Binding-site contacts:
Ligand atom C2 contacts residue ASN243 of chain 1.A at 2.4 Å.
Ligand atom C7 contacts residue ASN243 of chain 1.A at 3.0 Å.
Ligand atom C3 contacts residue ASN243 of chain 1.A at 3.7 Å.
Ligand atom C5 contacts residue SER245 of chain 1.A at 4.4 Å.
Ligand atom O5 contacts residue ALA250 of chain 1.A at 3.8 Å.
Ligand atom O6 contacts residue ALA250 of chain 1.A at 4.1 Å.
Ligand atom O7 contacts residue PHE269 of chain 1.A at 4.4 Å.
Ligand atom C1 contacts residue ASN243 of chain 1.A at 1.5 Å.
Ligand atom O7 contacts residue ASN243 of chain 1.A at 2.9 Å (h-bond).
Ligand atom O5 contacts residue ASN243 of chain 1.A at 2.3 Å (h-bond).
Ligand atom N2 contacts residue ASN243 of chain 1.A at 2.8 Å (h-bond).
Ligand atom C4 contacts residue ASN243 of chain 1.A at 4.2 Å.
Ligand atom C8 contacts residue ASN243 of chain 1.A at 4.2 Å.
Ligand atom C7 contacts residue ASN251 of chain 1.A at 4.1 Å.
Ligand atom O7 contacts residue ASN251 of chain 1.A at 2.9 Å (h-bond).
Ligand atom C8 contacts residue PHE269 of chain 1.A at 3.4 Å (hydrophobic).
Ligand atom C6 contacts residue SER245 of chain 1.A at 3.6 Å.
Ligand atom C5 contacts residue ASN243 of chain 1.A at 3.7 Å.
Ligand atom C7 contacts residue PHE269 of chain 1.A at 4.3 Å (hydrophobic).
Ligand atom C6 contacts residue ALA250 of chain 1.A at 4.3 Å (hydrophobic).

Sequence of chain 1.A:
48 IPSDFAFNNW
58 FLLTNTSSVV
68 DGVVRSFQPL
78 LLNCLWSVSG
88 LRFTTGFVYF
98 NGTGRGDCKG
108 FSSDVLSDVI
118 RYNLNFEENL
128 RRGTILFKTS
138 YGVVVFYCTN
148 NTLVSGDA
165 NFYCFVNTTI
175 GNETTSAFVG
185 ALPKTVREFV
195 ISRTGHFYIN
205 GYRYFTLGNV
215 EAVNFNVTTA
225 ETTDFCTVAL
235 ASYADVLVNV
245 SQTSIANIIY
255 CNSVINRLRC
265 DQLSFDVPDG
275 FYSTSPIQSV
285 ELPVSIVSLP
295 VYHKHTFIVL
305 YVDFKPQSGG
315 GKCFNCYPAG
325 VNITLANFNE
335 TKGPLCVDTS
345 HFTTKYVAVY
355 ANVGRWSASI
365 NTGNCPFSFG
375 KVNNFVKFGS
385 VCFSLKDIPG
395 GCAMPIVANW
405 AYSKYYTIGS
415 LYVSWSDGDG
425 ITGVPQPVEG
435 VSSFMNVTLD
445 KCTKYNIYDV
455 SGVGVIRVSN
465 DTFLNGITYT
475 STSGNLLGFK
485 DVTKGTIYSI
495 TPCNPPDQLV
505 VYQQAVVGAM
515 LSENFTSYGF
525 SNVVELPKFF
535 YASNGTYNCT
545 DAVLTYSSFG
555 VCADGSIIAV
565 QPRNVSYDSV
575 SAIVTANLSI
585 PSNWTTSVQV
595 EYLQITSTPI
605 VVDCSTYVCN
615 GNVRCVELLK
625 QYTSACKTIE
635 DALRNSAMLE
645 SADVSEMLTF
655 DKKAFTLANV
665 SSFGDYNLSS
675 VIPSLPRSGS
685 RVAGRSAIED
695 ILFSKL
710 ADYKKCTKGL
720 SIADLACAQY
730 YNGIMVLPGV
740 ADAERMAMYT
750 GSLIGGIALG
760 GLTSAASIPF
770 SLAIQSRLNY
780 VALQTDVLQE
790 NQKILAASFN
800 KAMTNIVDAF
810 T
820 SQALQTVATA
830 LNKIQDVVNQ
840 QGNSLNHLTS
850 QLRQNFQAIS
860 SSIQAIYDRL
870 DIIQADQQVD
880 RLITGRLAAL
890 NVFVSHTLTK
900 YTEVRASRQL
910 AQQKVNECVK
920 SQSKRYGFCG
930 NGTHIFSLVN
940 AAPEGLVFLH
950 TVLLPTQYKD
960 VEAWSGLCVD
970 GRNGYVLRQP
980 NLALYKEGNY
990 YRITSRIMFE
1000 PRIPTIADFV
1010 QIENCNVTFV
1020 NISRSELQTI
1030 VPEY

A small-molecule ligand and the protein it binds are described below.
Small molecule (SMILES): CC(=O)N[C@H]1[C@H](O[C@H]2[C@H](O)[C@@H](NC(C)=O)CO[C@@H]2CO)O[C@H](CO)[C@@H](O[C@@H]2O[C@H](CO)[C@@H](O)[C@H](O)[C@@H]2O)[C@@H]1O